Binding-site contacts:
Ligand atom C18 contacts residue TYR341 of chain 1.B at 3.6 Å (hydrophobic).
Ligand atom O13 contacts residue TYR124 of chain 1.B at 3.0 Å (h-bond).
Ligand atom C3 contacts residue C571 of chain 1.I at 0.0 Å.
Ligand atom O9 contacts residue PHE295 of chain 1.B at 3.2 Å (h-bond).
Ligand atom O16 contacts residue PHE338 of chain 1.B at 3.5 Å.
Ligand atom C11 contacts residue C571 of chain 1.I at 0.0 Å.
Ligand atom N10 contacts residue C571 of chain 1.I at 0.0 Å (h-bond).
Ligand atom C11 contacts residue TRP286 of chain 1.B at 3.4 Å (hydrophobic).
Ligand atom O8 contacts residue PHE295 of chain 1.B at 2.7 Å (h-bond).
Ligand atom C18 contacts residue C571 of chain 1.I at 0.0 Å.
Ligand atom C12 contacts residue C571 of chain 1.I at 0.0 Å.
Ligand atom C1 contacts residue C571 of chain 1.I at 0.0 Å.
Ligand atom C4 contacts residue C571 of chain 1.I at 0.0 Å.
Ligand atom N7 contacts residue PHE295 of chain 1.B at 3.3 Å (h-bond).
Ligand atom C05 contacts residue C571 of chain 1.I at 0.0 Å.
Ligand atom C5 contacts residue C571 of chain 1.I at 0.0 Å.
Ligand atom C2 contacts residue C571 of chain 1.I at 0.0 Å.
Ligand atom C18 contacts residue TYR337 of chain 1.B at 3.3 Å (hydrophobic).
Ligand atom N10 contacts residue TRP286 of chain 1.B at 3.5 Å.
Ligand atom C3 contacts residue TYR124 of chain 1.B at 3.3 Å (hydrophobic).
Ligand atom C15 contacts residue TYR124 of chain 1.B at 3.2 Å (hydrophobic).
Ligand atom O13 contacts residue TYR341 of chain 1.B at 3.2 Å.
Ligand atom N7 contacts residue C571 of chain 1.I at 0.0 Å (h-bond).
Ligand atom C3 contacts residue TYR341 of chain 1.B at 3.4 Å (hydrophobic).
Ligand atom O9 contacts residue ARG296 of chain 1.B at 3.1 Å (salt-bridge).
Ligand atom C14 contacts residue C571 of chain 1.I at 0.0 Å.
Ligand atom C2 contacts residue TYR124 of chain 1.B at 3.4 Å (hydrophobic).
Ligand atom N17 contacts residue TYR341 of chain 1.B at 3.6 Å.
Ligand atom C12 contacts residue SER293 of chain 1.B at 3.5 Å.
Ligand atom O8 contacts residue ILE294 of chain 1.B at 3.0 Å.
Ligand atom C14 contacts residue TYR72 of chain 1.B at 3.4 Å (hydrophobic).
Ligand atom O8 contacts residue C571 of chain 1.I at 0.0 Å (h-bond).
Ligand atom O13 contacts residue C571 of chain 1.I at 0.0 Å (h-bond).
Ligand atom N17 contacts residue C571 of chain 1.I at 0.0 Å (h-bond).
Ligand atom C6 contacts residue C571 of chain 1.I at 0.0 Å.
Ligand atom O9 contacts residue C571 of chain 1.I at 0.0 Å (h-bond).
Ligand atom N17 contacts residue TYR124 of chain 1.B at 3.1 Å (h-bond).
Ligand atom C15 contacts residue C571 of chain 1.I at 0.0 Å.
Ligand atom O16 contacts residue C571 of chain 1.I at 0.0 Å (h-bond).
Ligand atom C14 contacts residue ASP74 of chain 1.B at 3.2 Å.

This protein binds this small molecule.
Small molecule (SMILES): CCN1CCC[C@@H]1CNC(=O)c1cc([N+](=O)[O-])c(N(C)C)cc1OC

Sequence of chain 1.B:
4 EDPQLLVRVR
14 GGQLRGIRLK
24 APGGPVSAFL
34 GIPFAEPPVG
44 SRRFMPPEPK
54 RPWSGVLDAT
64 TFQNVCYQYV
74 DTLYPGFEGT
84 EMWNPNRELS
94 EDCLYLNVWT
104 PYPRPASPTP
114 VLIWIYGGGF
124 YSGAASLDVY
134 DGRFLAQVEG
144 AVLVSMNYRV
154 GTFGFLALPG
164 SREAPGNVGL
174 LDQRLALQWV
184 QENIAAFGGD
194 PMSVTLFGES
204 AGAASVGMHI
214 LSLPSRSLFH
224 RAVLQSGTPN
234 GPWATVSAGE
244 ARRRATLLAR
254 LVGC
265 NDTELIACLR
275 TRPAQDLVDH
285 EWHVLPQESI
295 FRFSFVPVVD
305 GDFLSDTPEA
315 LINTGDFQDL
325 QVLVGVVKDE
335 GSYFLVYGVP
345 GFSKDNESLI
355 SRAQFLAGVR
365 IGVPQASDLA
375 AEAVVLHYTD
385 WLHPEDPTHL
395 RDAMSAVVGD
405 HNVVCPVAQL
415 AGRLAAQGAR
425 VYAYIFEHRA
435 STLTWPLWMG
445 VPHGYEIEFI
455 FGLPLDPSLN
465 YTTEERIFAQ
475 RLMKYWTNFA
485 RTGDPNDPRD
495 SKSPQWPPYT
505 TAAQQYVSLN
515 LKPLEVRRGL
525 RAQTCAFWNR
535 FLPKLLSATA